The protein below binds the small molecule below.
Small molecule (SMILES): CC(=O)N[C@H]1[C@@H](O[C@H]2[C@@H](O)[C@@H](CO)O[C@@H](O[C@H]3[C@@H](O)[C@@H](CO)O[C@H](O[C@@H]4[C@H](O)[C@@H](O)[C@H](O)O[C@@H]4CO)[C@@H]3O)[C@@H]2NC(C)=O)O[C@H](CO)[C@H](O)[C@@H]1O

Binding-site contacts:
Ligand atom O7 contacts residue PHE51 of chain 1.B at 2.9 Å (h-bond).
Ligand atom N2 contacts residue GLN251 of chain 1.A at 2.8 Å (h-bond).
Ligand atom C7 contacts residue GLN251 of chain 1.A at 3.6 Å.
Ligand atom C4 contacts residue ASP43 of chain 1.A at 3.5 Å.
Ligand atom O5 contacts residue ASP43 of chain 1.A at 3.7 Å.
Ligand atom O4 contacts residue ASN44 of chain 1.A at 3.5 Å (h-bond).
Ligand atom O4 contacts residue ASP49 of chain 1.B at 3.5 Å (salt-bridge).
Ligand atom C8 contacts residue PHE249 of chain 1.A at 3.5 Å (hydrophobic).
Ligand atom C1 contacts residue ASN44 of chain 1.A at 3.5 Å.
Ligand atom O3 contacts residue ASN44 of chain 1.A at 3.2 Å (h-bond).
Ligand atom O6 contacts residue ASP43 of chain 1.A at 2.9 Å (salt-bridge).
Ligand atom O7 contacts residue LYS255 of chain 1.A at 3.4 Å.
Ligand atom C8 contacts residue PHE51 of chain 1.B at 3.7 Å (hydrophobic).
Ligand atom O7 contacts residue ASP50 of chain 1.B at 3.6 Å.
Ligand atom C4 contacts residue GLN251 of chain 1.A at 3.7 Å.
Ligand atom O7 contacts residue ASN253 of chain 1.A at 2.8 Å (h-bond).
Ligand atom O6 contacts residue ASP43 of chain 1.A at 2.5 Å (salt-bridge).
Ligand atom O4 contacts residue GLN251 of chain 1.A at 2.5 Å (h-bond).
Ligand atom C8 contacts residue PHE38 of chain 1.A at 3.7 Å (hydrophobic).
Ligand atom O5 contacts residue ASN44 of chain 1.A at 2.9 Å (h-bond).
Ligand atom O5 contacts residue ASP50 of chain 1.B at 3.7 Å.
Ligand atom C6 contacts residue ASP43 of chain 1.A at 3.6 Å.
Ligand atom O3 contacts residue GLN251 of chain 1.A at 3.3 Å (h-bond).
Ligand atom O2 contacts residue LYS255 of chain 1.A at 3.3 Å.
Ligand atom O4 contacts residue ASN44 of chain 1.A at 3.0 Å (h-bond).
Ligand atom O7 contacts residue GLN251 of chain 1.A at 2.9 Å (h-bond).
Ligand atom C8 contacts residue ASN253 of chain 1.A at 3.6 Å.
Ligand atom C6 contacts residue GLN32 of chain 1.A at 3.5 Å.
Ligand atom C1 contacts residue ASP50 of chain 1.B at 3.8 Å.
Ligand atom C8 contacts residue GLN251 of chain 1.A at 3.5 Å.
Ligand atom C6 contacts residue ASP43 of chain 1.A at 3.1 Å.
Ligand atom C5 contacts residue ASN44 of chain 1.A at 3.7 Å.
Ligand atom C2 contacts residue GLN251 of chain 1.A at 3.8 Å.
Ligand atom O6 contacts residue GLN32 of chain 1.A at 3.0 Å (h-bond).
Ligand atom C2 contacts residue ASP50 of chain 1.B at 3.4 Å.
Ligand atom O4 contacts residue ASP43 of chain 1.A at 2.6 Å (salt-bridge).
Ligand atom C2 contacts residue ASN44 of chain 1.A at 3.7 Å.
Ligand atom O4 contacts residue ASP50 of chain 1.B at 2.8 Å (salt-bridge).
Ligand atom O3 contacts residue ASP49 of chain 1.B at 2.7 Å (salt-bridge).
Ligand atom C7 contacts residue ASN253 of chain 1.A at 3.5 Å.

Sequence of chain 1.B:
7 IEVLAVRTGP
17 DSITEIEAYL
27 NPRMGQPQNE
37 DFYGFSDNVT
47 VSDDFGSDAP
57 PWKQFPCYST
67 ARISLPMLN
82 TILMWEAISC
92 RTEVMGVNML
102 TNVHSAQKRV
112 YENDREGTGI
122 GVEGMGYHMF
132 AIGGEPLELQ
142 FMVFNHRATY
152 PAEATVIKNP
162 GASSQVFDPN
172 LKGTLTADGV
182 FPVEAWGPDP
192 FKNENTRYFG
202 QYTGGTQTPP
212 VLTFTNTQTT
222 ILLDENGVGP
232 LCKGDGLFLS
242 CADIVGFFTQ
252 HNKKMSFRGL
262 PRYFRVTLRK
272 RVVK

Sequence of chain 1.A:
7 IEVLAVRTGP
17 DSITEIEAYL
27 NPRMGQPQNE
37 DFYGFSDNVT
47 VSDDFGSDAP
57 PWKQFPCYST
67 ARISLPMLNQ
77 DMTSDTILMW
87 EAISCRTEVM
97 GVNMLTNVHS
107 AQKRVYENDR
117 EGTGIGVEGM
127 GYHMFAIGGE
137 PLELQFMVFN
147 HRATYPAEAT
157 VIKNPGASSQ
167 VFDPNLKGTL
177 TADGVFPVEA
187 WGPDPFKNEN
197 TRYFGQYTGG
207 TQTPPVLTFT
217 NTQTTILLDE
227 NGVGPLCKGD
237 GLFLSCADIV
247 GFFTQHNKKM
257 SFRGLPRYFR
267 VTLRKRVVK